Sequence of chain 1.A:
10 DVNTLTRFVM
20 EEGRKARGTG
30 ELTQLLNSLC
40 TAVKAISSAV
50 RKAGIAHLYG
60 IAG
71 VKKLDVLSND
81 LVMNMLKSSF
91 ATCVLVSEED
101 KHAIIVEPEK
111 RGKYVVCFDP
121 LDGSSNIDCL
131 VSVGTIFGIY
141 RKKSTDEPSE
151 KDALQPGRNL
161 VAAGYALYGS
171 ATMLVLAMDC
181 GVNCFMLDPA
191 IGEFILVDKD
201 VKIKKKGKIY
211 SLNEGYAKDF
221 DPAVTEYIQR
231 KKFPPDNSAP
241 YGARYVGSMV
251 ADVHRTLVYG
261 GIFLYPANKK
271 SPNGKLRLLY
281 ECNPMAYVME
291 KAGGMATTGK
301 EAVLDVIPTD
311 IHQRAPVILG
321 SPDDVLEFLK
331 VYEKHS

Sequence of chain 1.C:
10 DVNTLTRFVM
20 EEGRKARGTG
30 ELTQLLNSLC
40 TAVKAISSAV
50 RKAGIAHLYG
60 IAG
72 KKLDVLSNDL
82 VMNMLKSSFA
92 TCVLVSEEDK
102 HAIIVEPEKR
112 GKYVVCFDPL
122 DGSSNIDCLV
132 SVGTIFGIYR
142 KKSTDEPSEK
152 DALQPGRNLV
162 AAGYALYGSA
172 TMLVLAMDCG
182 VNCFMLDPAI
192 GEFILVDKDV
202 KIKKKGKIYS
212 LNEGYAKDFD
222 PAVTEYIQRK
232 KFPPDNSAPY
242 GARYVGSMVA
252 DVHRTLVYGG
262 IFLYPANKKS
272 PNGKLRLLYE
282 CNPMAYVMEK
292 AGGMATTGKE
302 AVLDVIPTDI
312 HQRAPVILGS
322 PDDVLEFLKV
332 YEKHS

A protein and the small-molecule ligand that binds it are described below.
Small molecule (SMILES): N#Cc1cnc(NC(=O)NS(=O)(=O)c2cccc(OC(F)F)c2)cn1

Binding-site contacts:
Ligand atom C20 contacts residue 96D1 of chain 1.G at 3.5 Å.
Ligand atom F17 contacts residue GLU21 of chain 1.A at 3.6 Å.
Ligand atom O14 contacts residue GLU21 of chain 1.A at 3.5 Å.
Ligand atom N2 contacts residue GLY22 of chain 1.A at 3.1 Å (h-bond).
Ligand atom F17 contacts residue VAL18 of chain 1.A at 3.5 Å.
Ligand atom F16 contacts residue LEU35 of chain 1.A at 3.5 Å.
Ligand atom O5 contacts residue GLY22 of chain 1.A at 3.3 Å.
Ligand atom O7 contacts residue GLY29 of chain 1.A at 3.5 Å (h-bond).
Ligand atom C10 contacts residue ALA25 of chain 1.A at 3.4 Å (hydrophobic).
Ligand atom C23 contacts residue 96D1 of chain 1.G at 3.5 Å.
Ligand atom O6 contacts residue THR32 of chain 1.A at 3.0 Å (h-bond).
Ligand atom C15 contacts residue VAL18 of chain 1.A at 3.3 Å (hydrophobic).
Ligand atom C4 contacts residue GLY22 of chain 1.A at 3.5 Å.
Ligand atom N2 contacts residue 96D1 of chain 1.G at 3.6 Å (h-bond).
Ligand atom N25 contacts residue THR28 of chain 1.C at 3.0 Å (h-bond).
Ligand atom S1 contacts residue GLY29 of chain 1.A at 3.5 Å (h-bond).
Ligand atom O5 contacts residue GLY29 of chain 1.A at 3.5 Å.
Ligand atom N19 contacts residue MET19 of chain 1.A at 3.6 Å.
Ligand atom C4 contacts residue GLY27 of chain 1.A at 3.6 Å.
Ligand atom O7 contacts residue GLY27 of chain 1.A at 3.5 Å.
Ligand atom N25 contacts residue 96D1 of chain 1.G at 3.4 Å (h-bond).
Ligand atom O5 contacts residue THR32 of chain 1.A at 2.9 Å (h-bond).
Ligand atom N19 contacts residue 96D1 of chain 1.G at 3.4 Å (h-bond).
Ligand atom C4 contacts residue GLY29 of chain 1.A at 3.5 Å.
Ligand atom C13 contacts residue THR32 of chain 1.A at 3.4 Å.
Ligand atom C18 contacts residue 96D1 of chain 1.G at 3.6 Å.
Ligand atom C23 contacts residue GLY22 of chain 1.A at 3.3 Å.
Ligand atom C21 contacts residue 96D1 of chain 1.G at 3.5 Å.
Ligand atom O6 contacts residue LEU31 of chain 1.A at 3.3 Å (h-bond).
Ligand atom N25 contacts residue GLY27 of chain 1.C at 3.1 Å (h-bond).
Ligand atom F16 contacts residue THR32 of chain 1.A at 3.5 Å.
Ligand atom N22 contacts residue GLY22 of chain 1.A at 3.6 Å.
Ligand atom O7 contacts residue THR28 of chain 1.A at 3.5 Å (h-bond).
Ligand atom N2 contacts residue GLY27 of chain 1.A at 3.0 Å (h-bond).
Ligand atom F16 contacts residue LEU31 of chain 1.A at 3.4 Å.
Ligand atom N3 contacts residue GLY27 of chain 1.A at 3.1 Å.
Ligand atom O6 contacts residue GLY29 of chain 1.A at 3.1 Å.
Ligand atom N3 contacts residue GLY29 of chain 1.A at 3.2 Å (h-bond).
Ligand atom C24 contacts residue 96D1 of chain 1.G at 3.4 Å.
Ligand atom N25 contacts residue GLY29 of chain 1.C at 3.0 Å (h-bond).